Sequence of chain 1.C:
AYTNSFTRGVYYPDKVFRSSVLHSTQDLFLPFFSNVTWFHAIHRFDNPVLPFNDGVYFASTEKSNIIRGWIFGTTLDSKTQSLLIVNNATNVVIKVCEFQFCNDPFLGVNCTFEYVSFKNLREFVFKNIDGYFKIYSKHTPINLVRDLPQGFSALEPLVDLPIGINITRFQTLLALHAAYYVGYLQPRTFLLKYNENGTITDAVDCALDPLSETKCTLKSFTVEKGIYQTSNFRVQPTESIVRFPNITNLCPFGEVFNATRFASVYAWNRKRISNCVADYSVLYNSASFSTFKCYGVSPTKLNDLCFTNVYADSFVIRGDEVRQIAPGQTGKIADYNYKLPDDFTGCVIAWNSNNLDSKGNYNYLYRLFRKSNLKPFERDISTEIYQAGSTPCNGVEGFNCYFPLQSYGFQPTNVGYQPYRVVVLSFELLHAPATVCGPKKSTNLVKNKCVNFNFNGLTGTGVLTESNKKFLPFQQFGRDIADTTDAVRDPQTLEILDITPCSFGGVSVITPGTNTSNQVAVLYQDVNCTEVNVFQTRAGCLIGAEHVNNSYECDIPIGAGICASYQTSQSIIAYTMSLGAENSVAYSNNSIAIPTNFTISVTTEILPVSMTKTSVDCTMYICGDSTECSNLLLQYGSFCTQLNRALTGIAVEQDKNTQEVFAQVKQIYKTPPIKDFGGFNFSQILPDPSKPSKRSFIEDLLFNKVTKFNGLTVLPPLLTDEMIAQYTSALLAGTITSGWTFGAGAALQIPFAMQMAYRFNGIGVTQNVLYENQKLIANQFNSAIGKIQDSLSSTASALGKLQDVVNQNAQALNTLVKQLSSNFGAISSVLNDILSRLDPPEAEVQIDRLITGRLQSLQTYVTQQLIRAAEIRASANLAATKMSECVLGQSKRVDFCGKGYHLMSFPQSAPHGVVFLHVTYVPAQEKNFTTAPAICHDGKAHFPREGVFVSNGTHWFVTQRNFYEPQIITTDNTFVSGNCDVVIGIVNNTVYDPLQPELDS

The protein below binds the small molecule below.
Small molecule (SMILES): CC(=O)N[C@@H]1[C@@H](O)[C@H](O)[C@@H](CO)O[C@H]1O

Binding-site contacts:
Ligand atom C6 contacts residue ASN61 of chain 1.C at 4.5 Å.
Ligand atom O5 contacts residue ASN61 of chain 1.C at 2.4 Å (h-bond).
Ligand atom O6 contacts residue ASN61 of chain 1.C at 3.9 Å.
Ligand atom C3 contacts residue ASN61 of chain 1.C at 3.8 Å.
Ligand atom C1 contacts residue ASN61 of chain 1.C at 1.4 Å.
Ligand atom C4 contacts residue ASN61 of chain 1.C at 4.2 Å.
Ligand atom C5 contacts residue ASN61 of chain 1.C at 3.6 Å.
Ligand atom O6 contacts residue TYR28 of chain 1.C at 3.6 Å.
Ligand atom C7 contacts residue ASN61 of chain 1.C at 3.7 Å.
Ligand atom O5 contacts residue TYR28 of chain 1.C at 4.4 Å.
Ligand atom C2 contacts residue ASN61 of chain 1.C at 2.4 Å.
Ligand atom N2 contacts residue ASN61 of chain 1.C at 2.9 Å (h-bond).
Ligand atom O7 contacts residue ASN61 of chain 1.C at 4.2 Å.